Sequence of chain 1.A:
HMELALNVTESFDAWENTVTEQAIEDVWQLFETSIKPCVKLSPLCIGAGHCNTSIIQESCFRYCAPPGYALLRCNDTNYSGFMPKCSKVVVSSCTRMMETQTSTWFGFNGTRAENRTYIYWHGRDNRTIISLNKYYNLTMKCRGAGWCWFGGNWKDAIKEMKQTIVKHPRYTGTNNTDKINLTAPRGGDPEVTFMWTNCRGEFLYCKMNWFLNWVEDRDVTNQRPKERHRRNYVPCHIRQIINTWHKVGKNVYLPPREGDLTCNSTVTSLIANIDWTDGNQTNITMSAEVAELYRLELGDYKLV

A small-molecule ligand and the protein it binds are described below.
Small molecule (SMILES): CC(=O)N[C@H]1[C@H](O[C@H]2[C@H](O)[C@@H](NC(C)=O)CO[C@@H]2CO[C@H]2O[C@@H](C)[C@@H](O)[C@@H](O)[C@@H]2O)O[C@H](CO)[C@@H](O)[C@@H]1O

Binding-site contacts:
Ligand atom C8 contacts residue TYR144 of chain 1.A at 4.5 Å (hydrophobic).
Ligand atom C6 contacts residue ARG125 of chain 1.A at 3.4 Å.
Ligand atom C3 contacts residue ASN124 of chain 1.A at 3.5 Å.
Ligand atom C6 contacts residue ASN124 of chain 1.A at 4.3 Å.
Ligand atom O7 contacts residue ASN124 of chain 1.A at 3.3 Å.
Ligand atom O3 contacts residue ASN124 of chain 1.A at 4.3 Å.
Ligand atom O5 contacts residue ARG125 of chain 1.A at 4.4 Å.
Ligand atom C7 contacts residue ASN124 of chain 1.A at 3.1 Å.
Ligand atom O5 contacts residue ASN124 of chain 1.A at 2.4 Å (h-bond).
Ligand atom C5 contacts residue ASN124 of chain 1.A at 3.2 Å.
Ligand atom C4 contacts residue ASN124 of chain 1.A at 4.0 Å.
Ligand atom C1 contacts residue ARG125 of chain 1.A at 4.4 Å.
Ligand atom C2 contacts residue ASN124 of chain 1.A at 2.8 Å.
Ligand atom C8 contacts residue ASN124 of chain 1.A at 3.6 Å.
Ligand atom N2 contacts residue ASN124 of chain 1.A at 2.9 Å (h-bond).
Ligand atom C1 contacts residue ASN124 of chain 1.A at 1.4 Å.
Ligand atom C5 contacts residue ARG125 of chain 1.A at 4.3 Å.